A protein and the small-molecule ligand that binds it are described below.
Small molecule (SMILES): OCCCO

Binding-site contacts:
Ligand atom C1 contacts residue ASP678 of chain 1.A at 3.6 Å.
Ligand atom C1 contacts residue TRP955 of chain 1.A at 4.2 Å (hydrophobic).
Ligand atom O1 contacts residue TRP955 of chain 1.A at 4.2 Å.
Ligand atom C3 contacts residue ASP678 of chain 1.A at 4.2 Å.
Ligand atom O3 contacts residue THR954 of chain 1.A at 3.3 Å.
Ligand atom C2 contacts residue TRP955 of chain 1.A at 4.4 Å (hydrophobic).
Ligand atom C2 contacts residue ASP678 of chain 1.A at 4.2 Å.

Sequence of chain 1.A:
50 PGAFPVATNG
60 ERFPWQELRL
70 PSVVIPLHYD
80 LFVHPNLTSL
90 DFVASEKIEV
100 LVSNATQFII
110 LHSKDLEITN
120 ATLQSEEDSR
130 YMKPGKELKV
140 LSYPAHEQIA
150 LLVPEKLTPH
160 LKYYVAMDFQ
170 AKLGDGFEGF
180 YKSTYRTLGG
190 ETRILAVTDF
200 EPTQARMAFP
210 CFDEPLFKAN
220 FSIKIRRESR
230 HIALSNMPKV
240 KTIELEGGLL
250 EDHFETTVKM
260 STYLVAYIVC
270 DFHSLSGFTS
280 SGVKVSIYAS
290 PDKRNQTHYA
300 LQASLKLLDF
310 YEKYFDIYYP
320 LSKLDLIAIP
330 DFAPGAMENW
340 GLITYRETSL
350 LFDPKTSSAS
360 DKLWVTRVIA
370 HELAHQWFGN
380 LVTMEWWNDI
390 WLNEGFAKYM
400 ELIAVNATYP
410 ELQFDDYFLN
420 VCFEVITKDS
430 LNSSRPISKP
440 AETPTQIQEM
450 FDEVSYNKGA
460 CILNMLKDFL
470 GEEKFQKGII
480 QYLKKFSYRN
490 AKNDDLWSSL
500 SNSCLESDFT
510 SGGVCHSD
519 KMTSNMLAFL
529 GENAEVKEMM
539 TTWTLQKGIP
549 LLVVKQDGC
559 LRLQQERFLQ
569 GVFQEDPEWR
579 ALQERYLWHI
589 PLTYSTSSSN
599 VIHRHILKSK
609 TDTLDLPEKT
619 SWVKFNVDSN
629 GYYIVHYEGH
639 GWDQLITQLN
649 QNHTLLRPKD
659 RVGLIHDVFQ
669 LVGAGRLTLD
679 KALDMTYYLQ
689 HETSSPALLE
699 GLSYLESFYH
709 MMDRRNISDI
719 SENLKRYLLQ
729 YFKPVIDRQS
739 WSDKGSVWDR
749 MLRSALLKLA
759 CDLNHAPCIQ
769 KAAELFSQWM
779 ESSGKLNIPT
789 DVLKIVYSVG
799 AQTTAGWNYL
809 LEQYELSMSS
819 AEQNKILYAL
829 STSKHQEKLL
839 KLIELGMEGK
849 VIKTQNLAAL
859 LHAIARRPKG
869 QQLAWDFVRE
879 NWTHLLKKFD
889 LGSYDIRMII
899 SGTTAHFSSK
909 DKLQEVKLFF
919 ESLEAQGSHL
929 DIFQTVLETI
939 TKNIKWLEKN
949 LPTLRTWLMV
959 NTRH